Binding-site contacts:
Ligand atom C24 contacts residue ASN85 of chain 1.E at 3.7 Å.
Ligand atom C2 contacts residue GLY87 of chain 1.E at 3.9 Å.
Ligand atom C4 contacts residue PHE46 of chain 1.E at 3.6 Å (hydrophobic).
Ligand atom C31 contacts residue GLY87 of chain 1.E at 3.8 Å.
Ligand atom C6 contacts residue TYR50 of chain 1.E at 3.9 Å (hydrophobic).
Ligand atom C11 contacts residue LEU79 of chain 1.E at 3.8 Å (hydrophobic).
Ligand atom C13 contacts residue TYR50 of chain 1.E at 3.4 Å (hydrophobic).
Ligand atom C10 contacts residue ALA53 of chain 1.E at 3.5 Å (hydrophobic).
Ligand atom C23 contacts residue ASN85 of chain 1.E at 3.8 Å.
Ligand atom C34 contacts residue LEU143 of chain 1.E at 3.7 Å (hydrophobic).
Ligand atom C19 contacts residue PHE46 of chain 1.E at 3.9 Å (hydrophobic).
Ligand atom O3 contacts residue ASN85 of chain 1.E at 3.0 Å (h-bond).
Ligand atom O3 contacts residue GLY87 of chain 1.E at 3.0 Å (h-bond).
Ligand atom C10 contacts residue LEU57 of chain 1.E at 3.7 Å (hydrophobic).
Ligand atom C9 contacts residue ALA53 of chain 1.E at 3.4 Å (hydrophobic).
Ligand atom C5 contacts residue TYR50 of chain 1.E at 3.8 Å (hydrophobic).
Ligand atom C11 contacts residue LEU57 of chain 1.E at 3.9 Å (hydrophobic).
Ligand atom O3 contacts residue TRP86 of chain 1.E at 4.0 Å.
Ligand atom O2 contacts residue ARG88 of chain 1.E at 3.9 Å.
Ligand atom C9 contacts residue PHE54 of chain 1.E at 3.5 Å (hydrophobic).
Ligand atom C10 contacts residue PHE54 of chain 1.E at 4.0 Å (hydrophobic).
Ligand atom C20 contacts residue TYR144 of chain 1.E at 3.8 Å (hydrophobic).
Ligand atom O2 contacts residue ASN85 of chain 1.E at 3.0 Å (h-bond).
Ligand atom C20 contacts residue ALA42 of chain 1.E at 3.6 Å (hydrophobic).
Ligand atom C5 contacts residue PHE46 of chain 1.E at 3.8 Å (hydrophobic).
Ligand atom C14 contacts residue TYR50 of chain 1.E at 3.9 Å (hydrophobic).
Ligand atom C15 contacts residue TYR50 of chain 1.E at 3.9 Å (hydrophobic).
Ligand atom C3 contacts residue PHE46 of chain 1.E at 3.8 Å (hydrophobic).
Ligand atom C29 contacts residue TRP86 of chain 1.E at 3.9 Å (hydrophobic).
Ligand atom C3 contacts residue ALA91 of chain 1.E at 3.8 Å (hydrophobic).
Ligand atom C2 contacts residue ARG88 of chain 1.E at 3.8 Å.
Ligand atom C16 contacts residue ARG49 of chain 1.E at 3.6 Å.
Ligand atom C16 contacts residue GLU45 of chain 1.E at 3.9 Å.
Ligand atom O contacts residue ASN85 of chain 1.E at 3.3 Å (h-bond).
Ligand atom C18 contacts residue GLY87 of chain 1.E at 3.7 Å.
Ligand atom C15 contacts residue ARG49 of chain 1.E at 3.5 Å.
Ligand atom C12 contacts residue LEU79 of chain 1.E at 3.7 Å (hydrophobic).
Ligand atom C19 contacts residue GLY87 of chain 1.E at 3.4 Å.
Ligand atom O contacts residue ARG88 of chain 1.E at 3.4 Å (salt-bridge).
Ligand atom O contacts residue GLY87 of chain 1.E at 3.4 Å.

This small molecule binds to this protein.
Small molecule (SMILES): Cc1ccc(CN(C(=O)N[C@@H](CS(=O)(=O)CC23CC4CC(CC(C4)C2)C3)C(=O)O)C(=O)c2ccc(-c3ccccc3)cc2)cc1

Sequence of chain 1.E:
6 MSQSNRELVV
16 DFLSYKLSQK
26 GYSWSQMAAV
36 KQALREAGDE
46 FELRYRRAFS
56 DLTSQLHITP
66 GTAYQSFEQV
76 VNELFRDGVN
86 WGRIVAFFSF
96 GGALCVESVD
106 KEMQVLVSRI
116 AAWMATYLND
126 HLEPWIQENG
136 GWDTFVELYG